Binding-site contacts:
Ligand atom O1 contacts residue SER223 of chain 1.A at 3.7 Å.
Ligand atom C4 contacts residue ALA224 of chain 1.A at 3.6 Å (hydrophobic).
Ligand atom C7 contacts residue NAP1 of chain 1.I at 4.0 Å.
Ligand atom C6 contacts residue NAP1 of chain 1.I at 3.9 Å.
Ligand atom C8 contacts residue ALA121 of chain 1.A at 3.9 Å (hydrophobic).
Ligand atom C9 contacts residue MET186 of chain 1.A at 3.7 Å (hydrophobic).
Ligand atom C2 contacts residue TYR183 of chain 1.A at 4.0 Å (hydrophobic).
Ligand atom C11 contacts residue VAL227 of chain 1.A at 3.6 Å (hydrophobic).
Ligand atom C11 contacts residue SER223 of chain 1.A at 4.0 Å.
Ligand atom C4 contacts residue SER223 of chain 1.A at 4.1 Å.
Ligand atom O contacts residue TYR183 of chain 1.A at 2.4 Å (h-bond).
Ligand atom F contacts residue TYR173 of chain 1.A at 3.5 Å.
Ligand atom O1 contacts residue NAP1 of chain 1.I at 3.3 Å (h-bond).
Ligand atom C1 contacts residue NAP1 of chain 1.I at 3.4 Å.
Ligand atom C3 contacts residue ALA224 of chain 1.A at 3.9 Å (hydrophobic).
Ligand atom F contacts residue NAP1 of chain 1.I at 3.2 Å.
Ligand atom C4 contacts residue VAL227 of chain 1.A at 3.9 Å (hydrophobic).
Ligand atom C3 contacts residue NAP1 of chain 1.I at 3.1 Å.
Ligand atom C1 contacts residue TYR173 of chain 1.A at 3.8 Å (hydrophobic).
Ligand atom C6 contacts residue SER223 of chain 1.A at 3.7 Å.
Ligand atom C7 contacts residue SER223 of chain 1.A at 3.5 Å.
Ligand atom F contacts residue PHE230 of chain 1.A at 3.5 Å.
Ligand atom C7 contacts residue ALA121 of chain 1.A at 4.0 Å (hydrophobic).
Ligand atom C4 contacts residue NAP1 of chain 1.I at 3.5 Å.
Ligand atom C3 contacts residue VAL227 of chain 1.A at 3.8 Å (hydrophobic).
Ligand atom C5 contacts residue NAP1 of chain 1.I at 3.5 Å.
Ligand atom C contacts residue NAP1 of chain 1.I at 3.4 Å.
Ligand atom C9 contacts residue ALA123 of chain 1.A at 3.8 Å (hydrophobic).
Ligand atom C9 contacts residue LEU128 of chain 1.A at 3.9 Å (hydrophobic).
Ligand atom C8 contacts residue MET186 of chain 1.A at 3.9 Å (hydrophobic).
Ligand atom C8 contacts residue PHE122 of chain 1.A at 3.9 Å (hydrophobic).
Ligand atom C2 contacts residue NAP1 of chain 1.I at 3.2 Å.
Ligand atom C1 contacts residue TYR183 of chain 1.A at 3.3 Å (hydrophobic).
Ligand atom C10 contacts residue LEU128 of chain 1.A at 3.6 Å (hydrophobic).
Ligand atom C contacts residue TYR183 of chain 1.A at 3.2 Å (hydrophobic).
Ligand atom O contacts residue LYS190 of chain 1.A at 4.0 Å.
Ligand atom C10 contacts residue VAL227 of chain 1.A at 4.1 Å (hydrophobic).
Ligand atom C3 contacts residue PHE230 of chain 1.A at 3.7 Å (hydrophobic).
Ligand atom O contacts residue NAP1 of chain 1.I at 2.4 Å (h-bond).
Ligand atom C2 contacts residue PHE230 of chain 1.A at 4.1 Å (hydrophobic).

The small molecule below binds the protein below.
Small molecule (SMILES): Oc1cc(F)ccc1Oc1ccccc1

Sequence of chain 1.A:
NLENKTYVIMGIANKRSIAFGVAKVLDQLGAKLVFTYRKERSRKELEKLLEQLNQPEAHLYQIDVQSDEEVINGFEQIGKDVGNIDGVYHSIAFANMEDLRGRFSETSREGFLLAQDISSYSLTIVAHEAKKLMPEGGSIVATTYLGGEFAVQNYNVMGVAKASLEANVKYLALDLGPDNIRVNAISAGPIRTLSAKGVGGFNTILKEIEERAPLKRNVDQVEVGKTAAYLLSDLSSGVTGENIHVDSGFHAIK